Sequence of chain 40.A:
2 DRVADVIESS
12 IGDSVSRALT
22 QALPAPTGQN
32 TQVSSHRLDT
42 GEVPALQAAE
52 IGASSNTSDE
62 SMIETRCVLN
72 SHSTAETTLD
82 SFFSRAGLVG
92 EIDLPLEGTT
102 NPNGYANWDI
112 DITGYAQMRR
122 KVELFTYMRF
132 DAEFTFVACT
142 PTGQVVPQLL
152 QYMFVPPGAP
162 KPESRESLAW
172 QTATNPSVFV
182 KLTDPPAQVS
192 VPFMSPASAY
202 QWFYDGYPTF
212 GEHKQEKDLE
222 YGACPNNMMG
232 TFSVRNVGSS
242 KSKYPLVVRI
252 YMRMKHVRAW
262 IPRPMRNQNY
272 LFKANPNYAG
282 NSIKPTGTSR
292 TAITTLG

A protein and the small-molecule ligand that binds it are described below.
Small molecule (SMILES): Cc1cc(CCCCCCCOc2ccc(C3=NCCO3)cc2)on1

Sequence of chain 40.C:
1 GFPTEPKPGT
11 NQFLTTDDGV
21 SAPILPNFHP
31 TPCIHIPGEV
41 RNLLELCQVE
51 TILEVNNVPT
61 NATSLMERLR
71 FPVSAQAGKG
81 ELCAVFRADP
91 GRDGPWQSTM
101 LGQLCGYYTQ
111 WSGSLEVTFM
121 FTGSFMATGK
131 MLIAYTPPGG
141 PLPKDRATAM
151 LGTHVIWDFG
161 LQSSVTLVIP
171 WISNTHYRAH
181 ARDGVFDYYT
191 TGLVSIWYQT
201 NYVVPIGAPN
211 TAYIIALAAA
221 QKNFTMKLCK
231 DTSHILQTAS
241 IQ

Binding-site contacts:
Ligand atom C5 contacts residue PHE233 of chain 40.A at 3.9 Å (hydrophobic).
Ligand atom N3A contacts residue ILE113 of chain 40.A at 3.7 Å.
Ligand atom C2A contacts residue TRP203 of chain 40.A at 3.6 Å (hydrophobic).
Ligand atom C5C contacts residue PHE135 of chain 40.A at 3.5 Å (hydrophobic).
Ligand atom O1 contacts residue PHE155 of chain 40.A at 3.5 Å.
Ligand atom C4A contacts residue THR114 of chain 40.A at 3.6 Å.
Ligand atom C6B contacts residue ILE113 of chain 40.A at 4.0 Å (hydrophobic).
Ligand atom C5C contacts residue ILE111 of chain 40.A at 3.7 Å (hydrophobic).
Ligand atom C2B contacts residue TRP203 of chain 40.A at 4.1 Å (hydrophobic).
Ligand atom C7C contacts residue MET230 of chain 40.A at 4.1 Å (hydrophobic).
Ligand atom C5B contacts residue ASP112 of chain 40.A at 3.9 Å.
Ligand atom O1 contacts residue PHE233 of chain 40.A at 3.1 Å.
Ligand atom C4 contacts residue VAL190 of chain 40.A at 3.8 Å (hydrophobic).
Ligand atom C31 contacts residue ILE24 of chain 40.C at 3.6 Å (hydrophobic).
Ligand atom C5B contacts residue ILE113 of chain 40.A at 3.5 Å (hydrophobic).
Ligand atom C5B contacts residue ILE111 of chain 40.A at 4.0 Å (hydrophobic).
Ligand atom C2C contacts residue VAL192 of chain 40.A at 3.7 Å (hydrophobic).
Ligand atom C4B contacts residue ASN228 of chain 40.A at 4.0 Å.
Ligand atom C31 contacts residue VAL179 of chain 40.A at 3.5 Å (hydrophobic).
Ligand atom C6C contacts residue TYR201 of chain 40.A at 4.0 Å (hydrophobic).
Ligand atom N3A contacts residue ASP112 of chain 40.A at 2.8 Å (salt-bridge).
Ligand atom C4C contacts residue PHE135 of chain 40.A at 3.7 Å (hydrophobic).
Ligand atom O1A contacts residue TRP203 of chain 40.A at 3.3 Å.
Ligand atom C3 contacts residue PHE155 of chain 40.A at 4.0 Å (hydrophobic).
Ligand atom O1A contacts residue ASN228 of chain 40.A at 3.7 Å.
Ligand atom C3C contacts residue PHE135 of chain 40.A at 3.8 Å (hydrophobic).
Ligand atom C4 contacts residue ILE24 of chain 40.C at 4.0 Å (hydrophobic).
Ligand atom N2 contacts residue PHE155 of chain 40.A at 3.6 Å.
Ligand atom C4B contacts residue TRP203 of chain 40.A at 3.6 Å (hydrophobic).
Ligand atom C3B contacts residue ASN228 of chain 40.A at 4.0 Å.
Ligand atom C3B contacts residue TRP203 of chain 40.A at 3.2 Å (hydrophobic).
Ligand atom C4C contacts residue VAL192 of chain 40.A at 3.5 Å (hydrophobic).
Ligand atom O1B contacts residue MET230 of chain 40.A at 4.0 Å.
Ligand atom C31 contacts residue PRO177 of chain 40.A at 3.9 Å (hydrophobic).
Ligand atom C5 contacts residue PHE155 of chain 40.A at 3.9 Å (hydrophobic).
Ligand atom O1B contacts residue TYR201 of chain 40.A at 3.4 Å.
Ligand atom C2B contacts residue TYR201 of chain 40.A at 3.4 Å (hydrophobic).
Ligand atom C4A contacts residue ASP112 of chain 40.A at 3.0 Å.
Ligand atom C5A contacts residue ASN228 of chain 40.A at 4.0 Å.
Ligand atom N2 contacts residue PHE233 of chain 40.A at 3.8 Å.

Sequence of chain 36.C:
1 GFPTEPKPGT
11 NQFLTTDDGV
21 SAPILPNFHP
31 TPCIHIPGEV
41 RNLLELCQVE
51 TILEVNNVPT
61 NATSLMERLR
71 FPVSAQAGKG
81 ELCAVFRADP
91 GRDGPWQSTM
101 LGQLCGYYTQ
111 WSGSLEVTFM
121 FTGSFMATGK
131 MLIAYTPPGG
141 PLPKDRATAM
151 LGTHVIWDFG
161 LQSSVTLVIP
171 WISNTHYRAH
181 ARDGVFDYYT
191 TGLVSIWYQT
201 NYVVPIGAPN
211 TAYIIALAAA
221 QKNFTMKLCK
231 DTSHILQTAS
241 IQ